Binding-site contacts:
Ligand atom OP2 contacts residue GLY149 of chain 1.E at 4.0 Å.
Ligand atom P contacts residue PHE150 of chain 1.E at 3.8 Å.
Ligand atom C3' contacts residue GLY149 of chain 1.E at 3.3 Å.
Ligand atom N4 contacts residue GLN532 of chain 1.E at 3.3 Å (h-bond).
Ligand atom O3' contacts residue LYS124 of chain 1.E at 3.8 Å.
Ligand atom C5' contacts residue GLY149 of chain 1.E at 3.5 Å.
Ligand atom OP2 contacts residue PRO531 of chain 1.E at 3.8 Å.
Ligand atom N3 contacts residue LYS598 of chain 1.E at 2.7 Å (salt-bridge).
Ligand atom C2' contacts residue LYS594 of chain 1.E at 3.6 Å.
Ligand atom OP2 contacts residue LYS124 of chain 1.E at 3.0 Å (salt-bridge).
Ligand atom O4' contacts residue LYS598 of chain 1.E at 3.8 Å.
Ligand atom OP1 contacts residue GLY149 of chain 1.E at 3.4 Å.
Ligand atom O3' contacts residue GLY149 of chain 1.E at 3.4 Å.
Ligand atom C1' contacts residue LYS598 of chain 1.E at 3.8 Å.
Ligand atom OP1 contacts residue THR151 of chain 1.E at 2.6 Å (h-bond).
Ligand atom O2 contacts residue LYS598 of chain 1.E at 2.7 Å (salt-bridge).
Ligand atom OP2 contacts residue LYS123 of chain 1.E at 3.8 Å.
Ligand atom C1' contacts residue LYS594 of chain 1.E at 3.7 Å.
Ligand atom C5' contacts residue THR151 of chain 1.E at 4.0 Å.
Ligand atom C2 contacts residue LYS598 of chain 1.E at 3.1 Å.
Ligand atom O3' contacts residue LYS594 of chain 1.E at 3.8 Å.
Ligand atom OP1 contacts residue LYS124 of chain 1.E at 3.4 Å.
Ligand atom C2 contacts residue LYS598 of chain 1.E at 3.6 Å.
Ligand atom O5' contacts residue THR152 of chain 1.E at 3.8 Å.
Ligand atom O5' contacts residue THR151 of chain 1.E at 3.3 Å (h-bond).
Ligand atom P contacts residue GLY149 of chain 1.E at 3.7 Å.
Ligand atom C4 contacts residue LYS598 of chain 1.E at 3.6 Å.
Ligand atom P contacts residue THR151 of chain 1.E at 3.2 Å.
Ligand atom C4' contacts residue GLY149 of chain 1.E at 3.7 Å.
Ligand atom OP1 contacts residue LYS123 of chain 1.E at 3.6 Å.
Ligand atom P contacts residue LYS124 of chain 1.E at 3.9 Å.
Ligand atom O5' contacts residue PRO531 of chain 1.E at 3.8 Å.
Ligand atom C5 contacts residue ASP544 of chain 1.E at 3.9 Å.
Ligand atom OP2 contacts residue PHE150 of chain 1.E at 3.8 Å.
Ligand atom O5' contacts residue GLY149 of chain 1.E at 3.9 Å.
Ligand atom OP1 contacts residue LYS563 of chain 1.E at 3.0 Å (salt-bridge).
Ligand atom OP1 contacts residue ASP125 of chain 1.E at 3.8 Å.
Ligand atom OP2 contacts residue THR152 of chain 1.E at 2.7 Å (h-bond).
Ligand atom OP1 contacts residue PHE150 of chain 1.E at 3.3 Å (h-bond).
Ligand atom OP2 contacts residue THR151 of chain 1.E at 3.4 Å (h-bond).

Sequence of chain 1.E:
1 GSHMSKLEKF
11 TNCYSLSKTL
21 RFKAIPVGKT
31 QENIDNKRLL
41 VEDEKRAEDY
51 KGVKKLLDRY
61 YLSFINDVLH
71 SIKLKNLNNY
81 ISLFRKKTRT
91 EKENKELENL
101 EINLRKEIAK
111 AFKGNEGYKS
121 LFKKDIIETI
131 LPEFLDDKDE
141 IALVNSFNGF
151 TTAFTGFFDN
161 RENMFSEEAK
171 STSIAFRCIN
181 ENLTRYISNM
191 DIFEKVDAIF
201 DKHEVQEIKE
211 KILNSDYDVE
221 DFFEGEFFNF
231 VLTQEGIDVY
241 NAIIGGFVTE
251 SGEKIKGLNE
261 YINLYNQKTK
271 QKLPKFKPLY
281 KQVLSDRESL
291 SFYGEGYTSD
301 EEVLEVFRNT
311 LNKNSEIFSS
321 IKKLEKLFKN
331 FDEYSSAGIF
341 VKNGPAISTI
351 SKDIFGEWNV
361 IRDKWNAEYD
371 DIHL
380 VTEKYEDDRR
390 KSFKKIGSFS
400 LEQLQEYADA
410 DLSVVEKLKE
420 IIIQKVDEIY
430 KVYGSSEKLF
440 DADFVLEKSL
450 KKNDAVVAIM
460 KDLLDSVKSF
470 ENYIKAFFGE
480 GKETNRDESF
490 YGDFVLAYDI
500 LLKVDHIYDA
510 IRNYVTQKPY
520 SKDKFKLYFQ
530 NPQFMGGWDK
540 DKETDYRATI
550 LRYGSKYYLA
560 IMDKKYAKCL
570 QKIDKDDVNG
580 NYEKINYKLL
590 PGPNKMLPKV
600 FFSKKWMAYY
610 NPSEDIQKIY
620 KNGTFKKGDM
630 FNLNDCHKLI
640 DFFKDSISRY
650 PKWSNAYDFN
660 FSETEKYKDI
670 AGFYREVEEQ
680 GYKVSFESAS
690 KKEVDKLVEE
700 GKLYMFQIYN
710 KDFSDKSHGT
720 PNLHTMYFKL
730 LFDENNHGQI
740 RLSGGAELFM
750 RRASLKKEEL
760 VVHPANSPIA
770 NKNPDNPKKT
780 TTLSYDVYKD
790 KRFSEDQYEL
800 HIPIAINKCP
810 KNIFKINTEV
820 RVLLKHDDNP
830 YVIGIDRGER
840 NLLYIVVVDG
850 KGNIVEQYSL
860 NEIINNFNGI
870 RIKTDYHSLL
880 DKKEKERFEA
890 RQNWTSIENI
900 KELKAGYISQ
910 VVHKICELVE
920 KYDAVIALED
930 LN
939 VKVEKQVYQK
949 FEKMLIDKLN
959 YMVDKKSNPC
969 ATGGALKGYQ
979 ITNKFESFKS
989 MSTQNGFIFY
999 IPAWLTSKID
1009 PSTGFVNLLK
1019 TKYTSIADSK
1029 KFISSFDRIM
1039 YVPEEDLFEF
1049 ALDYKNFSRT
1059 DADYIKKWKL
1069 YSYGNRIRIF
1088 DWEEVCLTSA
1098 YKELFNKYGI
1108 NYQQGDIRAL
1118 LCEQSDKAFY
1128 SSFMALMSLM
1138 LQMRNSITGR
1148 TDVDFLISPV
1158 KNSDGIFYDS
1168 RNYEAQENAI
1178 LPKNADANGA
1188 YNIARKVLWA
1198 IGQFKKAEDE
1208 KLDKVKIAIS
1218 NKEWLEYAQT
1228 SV

A protein and the small-molecule ligand that binds it are described below.
Small molecule (SMILES): Cc1cn([C@H]2C[C@H](O[P](=O)(O)OC[C@H]3O[C@@H](n4ccc(N)nc4=O)C[C@@H]3O[P](=O)(O)OC[C@H]3O[C@@H](n4ccc(N)nc4=O)C[C@@H]3O[P](=O)(O)OC[C@H]3O[C@@H](n4ccc(N)nc4=O)C[C@@H]3O[P](=O)(O)OC[C@H]3O[C@@H](n4ccc(N)nc4=O)C[C@@H]3O[P](=O)(O)OC[C@H]3O[C@@H](n4ccc(N)nc4=O)C[C@@H]3O[P](=O)(O)OC[C@H]3O[C@@H](n4cnc5c(N)ncnc54)C[C@@H]3O)[C@@H](CO[P](=O)(O)O[C@H]3C[C@H](n4cnc5c(=O)nc(N)[nH]c54)O[C@@H]3CO[P](=O)(O)O[C@H]3C[C@H](n4ccc(N)nc4=O)O[C@@H]3CO)O2)c(=O)[nH]c1=O